The protein below binds the small molecule below.
Small molecule (SMILES): O=[N+]([O-])c1ccc(O)c(O)c1

Binding-site contacts:
Ligand atom O7 contacts residue HIS161 of chain 10.B at 3.3 Å (h-bond).
Ligand atom O7 contacts residue HIS163 of chain 10.B at 3.0 Å.
Ligand atom C3 contacts residue TYR148 of chain 10.B at 3.5 Å (hydrophobic).
Ligand atom O10 contacts residue TYR20 of chain 10.A at 3.5 Å (h-bond).
Ligand atom C2 contacts residue TYR20 of chain 10.A at 4.1 Å (hydrophobic).
Ligand atom C1 contacts residue PRO19 of chain 10.A at 4.0 Å (hydrophobic).
Ligand atom C1 contacts residue HIS163 of chain 10.B at 4.1 Å.
Ligand atom O8 contacts residue HIS163 of chain 10.B at 3.3 Å (h-bond).
Ligand atom C1 contacts residue TYR148 of chain 10.B at 2.8 Å (hydrophobic).
Ligand atom C3 contacts residue FE1 of chain 10.C at 4.0 Å.
Ligand atom C2 contacts residue TYR109 of chain 10.B at 4.1 Å (hydrophobic).
Ligand atom O8 contacts residue TYR148 of chain 10.B at 2.7 Å (h-bond).
Ligand atom O8 contacts residue TYR20 of chain 10.A at 3.5 Å.
Ligand atom C6 contacts residue PRO19 of chain 10.A at 4.1 Å (hydrophobic).
Ligand atom C5 contacts residue TRP150 of chain 10.B at 3.9 Å (hydrophobic).
Ligand atom C4 contacts residue PRO19 of chain 10.A at 3.3 Å (hydrophobic).
Ligand atom O7 contacts residue FE1 of chain 10.C at 2.3 Å.
Ligand atom N9 contacts residue TRP150 of chain 10.B at 3.8 Å.
Ligand atom N9 contacts residue PRO19 of chain 10.A at 3.3 Å.
Ligand atom C1 contacts residue FE1 of chain 10.C at 2.9 Å.
Ligand atom O7 contacts residue GLN178 of chain 10.B at 4.1 Å.
Ligand atom C6 contacts residue TYR148 of chain 10.B at 3.7 Å (hydrophobic).
Ligand atom C3 contacts residue TYR20 of chain 10.A at 3.6 Å (hydrophobic).
Ligand atom C5 contacts residue HIS142 of chain 10.A at 4.1 Å.
Ligand atom O7 contacts residue TYR148 of chain 10.B at 2.9 Å (h-bond).
Ligand atom C6 contacts residue ARG158 of chain 10.B at 3.7 Å.
Ligand atom O7 contacts residue ARG158 of chain 10.B at 2.8 Å (salt-bridge).
Ligand atom O10 contacts residue PRO19 of chain 10.A at 3.3 Å.
Ligand atom C2 contacts residue PRO19 of chain 10.A at 3.6 Å (hydrophobic).
Ligand atom O8 contacts residue TYR109 of chain 10.B at 3.0 Å (h-bond).
Ligand atom C1 contacts residue ARG158 of chain 10.B at 3.6 Å.
Ligand atom O11 contacts residue TRP150 of chain 10.B at 3.4 Å.
Ligand atom C2 contacts residue FE1 of chain 10.C at 2.8 Å.
Ligand atom C2 contacts residue TYR148 of chain 10.B at 2.6 Å (hydrophobic).
Ligand atom O8 contacts residue FE1 of chain 10.C at 2.0 Å.
Ligand atom C3 contacts residue PRO19 of chain 10.A at 3.2 Å (hydrophobic).
Ligand atom O11 contacts residue HIS142 of chain 10.A at 3.7 Å.
Ligand atom C6 contacts residue ILE192 of chain 10.B at 3.9 Å (hydrophobic).
Ligand atom C5 contacts residue PRO19 of chain 10.A at 3.8 Å (hydrophobic).
Ligand atom O11 contacts residue PRO19 of chain 10.A at 3.9 Å.

Sequence of chain 10.B:
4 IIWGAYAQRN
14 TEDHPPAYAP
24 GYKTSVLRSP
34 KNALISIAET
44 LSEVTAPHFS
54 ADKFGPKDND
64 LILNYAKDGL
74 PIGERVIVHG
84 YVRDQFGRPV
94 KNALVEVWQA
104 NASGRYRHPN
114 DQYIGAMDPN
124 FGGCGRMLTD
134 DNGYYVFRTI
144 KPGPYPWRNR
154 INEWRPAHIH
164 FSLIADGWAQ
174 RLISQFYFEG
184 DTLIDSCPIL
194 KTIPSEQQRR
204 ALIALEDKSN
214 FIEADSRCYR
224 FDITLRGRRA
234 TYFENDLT

Sequence of chain 10.A:
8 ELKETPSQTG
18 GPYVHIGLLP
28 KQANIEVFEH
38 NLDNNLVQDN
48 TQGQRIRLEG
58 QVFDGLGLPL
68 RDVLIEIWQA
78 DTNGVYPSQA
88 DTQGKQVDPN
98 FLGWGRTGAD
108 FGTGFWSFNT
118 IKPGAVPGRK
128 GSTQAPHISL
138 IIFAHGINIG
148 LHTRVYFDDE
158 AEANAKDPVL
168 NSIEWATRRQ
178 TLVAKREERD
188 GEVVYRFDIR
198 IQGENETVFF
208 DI